Binding-site contacts:
Ligand atom N24 contacts residue GLY148 of chain 1.A at 3.0 Å (h-bond).
Ligand atom N20 contacts residue ARG155 of chain 1.A at 3.7 Å.
Ligand atom S22 contacts residue ARG155 of chain 1.A at 3.5 Å (salt-bridge).
Ligand atom S13 contacts residue ASN152 of chain 1.A at 3.7 Å.
Ligand atom S22 contacts residue LYS9 of chain 1.A at 3.6 Å.
Ligand atom C2 contacts residue TYR153 of chain 1.A at 3.6 Å (hydrophobic).
Ligand atom C21 contacts residue GLY148 of chain 1.A at 3.4 Å.
Ligand atom C1 contacts residue TYR153 of chain 1.A at 3.5 Å (hydrophobic).
Ligand atom C6 contacts residue TYR153 of chain 1.A at 3.4 Å (hydrophobic).
Ligand atom C8 contacts residue LYS3 of chain 1.A at 3.8 Å.
Ligand atom C21 contacts residue ARG155 of chain 1.A at 3.5 Å.
Ligand atom S9 contacts residue LYS3 of chain 1.A at 3.6 Å.
Ligand atom C17 contacts residue ARG155 of chain 1.A at 3.7 Å.
Ligand atom O23 contacts residue PHE156 of chain 1.A at 3.7 Å.
Ligand atom S22 contacts residue LYS150 of chain 1.A at 3.7 Å.
Ligand atom C3 contacts residue ILE84 of chain 1.A at 3.4 Å (hydrophobic).
Ligand atom C5 contacts residue TYR153 of chain 1.A at 3.5 Å (hydrophobic).
Ligand atom S9 contacts residue ASP2 of chain 1.A at 3.1 Å (salt-bridge).
Ligand atom C8 contacts residue ASP2 of chain 1.A at 3.8 Å.
Ligand atom C19 contacts residue LYS9 of chain 1.A at 3.5 Å.
Ligand atom C19 contacts residue ARG155 of chain 1.A at 3.6 Å.
Ligand atom C16 contacts residue PRO5 of chain 1.A at 3.6 Å (hydrophobic).
Ligand atom C18 contacts residue ARG155 of chain 1.A at 3.6 Å.
Ligand atom N24 contacts residue LYS9 of chain 1.A at 3.8 Å.
Ligand atom C8 contacts residue LYS4 of chain 1.A at 3.4 Å.
Ligand atom S22 contacts residue PRO149 of chain 1.A at 3.5 Å (h-bond).
Ligand atom N7 contacts residue LYS4 of chain 1.A at 3.5 Å.
Ligand atom N10 contacts residue LYS4 of chain 1.A at 3.4 Å (salt-bridge).
Ligand atom C3 contacts residue TYR153 of chain 1.A at 3.5 Å (hydrophobic).
Ligand atom C15 contacts residue PHE156 of chain 1.A at 3.8 Å (hydrophobic).
Ligand atom N24 contacts residue PRO149 of chain 1.A at 3.8 Å.
Ligand atom C15 contacts residue PRO5 of chain 1.A at 3.5 Å (hydrophobic).
Ligand atom S9 contacts residue LYS4 of chain 1.A at 3.8 Å.
Ligand atom N10 contacts residue ASP2 of chain 1.A at 3.6 Å.
Ligand atom S13 contacts residue GLY151 of chain 1.A at 3.8 Å.
Ligand atom N24 contacts residue ARG155 of chain 1.A at 3.6 Å (salt-bridge).
Ligand atom C18 contacts residue LYS9 of chain 1.A at 3.7 Å.
Ligand atom C14 contacts residue PRO5 of chain 1.A at 3.7 Å (hydrophobic).
Ligand atom S22 contacts residue GLY148 of chain 1.A at 3.4 Å (h-bond).
Ligand atom C4 contacts residue TYR153 of chain 1.A at 3.5 Å (hydrophobic).

A protein and the small-molecule ligand that binds it are described below.
Small molecule (SMILES): Nc1nc2c(O)cc(SSc3cc(O)c4nc(N)sc4c3)cc2s1

Sequence of chain 1.A:
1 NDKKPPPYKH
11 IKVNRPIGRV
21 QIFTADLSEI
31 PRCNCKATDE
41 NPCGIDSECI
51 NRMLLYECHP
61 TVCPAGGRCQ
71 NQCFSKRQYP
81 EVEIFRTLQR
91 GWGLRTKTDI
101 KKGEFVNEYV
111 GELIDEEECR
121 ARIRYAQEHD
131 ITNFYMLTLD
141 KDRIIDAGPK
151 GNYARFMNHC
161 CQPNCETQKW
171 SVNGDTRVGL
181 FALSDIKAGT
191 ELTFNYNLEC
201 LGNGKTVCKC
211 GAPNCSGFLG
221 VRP